A protein and the small-molecule ligand that binds it are described below.
Small molecule (SMILES): CC(=O)N[C@H]1[C@H](O[C@H]2[C@H](O)[C@@H](NC(C)=O)CO[C@@H]2CO)O[C@H](CO)[C@@H](O[C@@H]2O[C@H](CO)[C@@H](O)[C@H](O)[C@@H]2O)[C@@H]1O

Binding-site contacts:
Ligand atom C3 contacts residue ASN363 of chain 1.C at 3.4 Å.
Ligand atom C5 contacts residue ASN374 of chain 1.C at 3.7 Å.
Ligand atom C4 contacts residue ASN374 of chain 1.C at 4.3 Å.
Ligand atom O7 contacts residue GLN356 of chain 1.C at 2.4 Å (h-bond).
Ligand atom C7 contacts residue GLN356 of chain 1.C at 3.4 Å.
Ligand atom O3 contacts residue ASN363 of chain 1.C at 2.9 Å (h-bond).
Ligand atom C6 contacts residue ASN394 of chain 1.C at 3.4 Å.
Ligand atom O7 contacts residue ASN374 of chain 1.C at 4.2 Å.
Ligand atom C7 contacts residue GLN365 of chain 1.C at 3.5 Å.
Ligand atom O5 contacts residue TYR396 of chain 1.C at 3.3 Å.
Ligand atom C7 contacts residue ASN374 of chain 1.C at 4.1 Å.
Ligand atom C2 contacts residue GLN365 of chain 1.C at 4.1 Å.
Ligand atom O7 contacts residue ASN363 of chain 1.C at 3.6 Å (h-bond).
Ligand atom O6 contacts residue TYR396 of chain 1.C at 3.4 Å.
Ligand atom C5 contacts residue TYR396 of chain 1.C at 4.2 Å (hydrophobic).
Ligand atom C2 contacts residue ASN363 of chain 1.C at 3.5 Å.
Ligand atom N2 contacts residue ASN374 of chain 1.C at 3.4 Å (h-bond).
Ligand atom O7 contacts residue GLN365 of chain 1.C at 2.5 Å (h-bond).
Ligand atom C2 contacts residue ASN374 of chain 1.C at 2.6 Å.
Ligand atom C1 contacts residue ASN374 of chain 1.C at 1.5 Å.
Ligand atom C1 contacts residue TYR396 of chain 1.C at 3.7 Å (hydrophobic).
Ligand atom O3 contacts residue ASN374 of chain 1.C at 3.2 Å (h-bond).
Ligand atom C3 contacts residue ASN374 of chain 1.C at 3.8 Å.
Ligand atom C8 contacts residue GLN356 of chain 1.C at 3.6 Å.
Ligand atom O5 contacts residue ASN374 of chain 1.C at 2.5 Å (h-bond).
Ligand atom N2 contacts residue GLN365 of chain 1.C at 4.2 Å.
Ligand atom C8 contacts residue GLN365 of chain 1.C at 4.4 Å.
Ligand atom C7 contacts residue ASN363 of chain 1.C at 4.3 Å.
Ligand atom C6 contacts residue TYR396 of chain 1.C at 4.0 Å (hydrophobic).
Ligand atom N2 contacts residue ASN363 of chain 1.C at 4.3 Å.
Ligand atom O6 contacts residue ASN394 of chain 1.C at 3.2 Å (h-bond).

Sequence of chain 1.C:
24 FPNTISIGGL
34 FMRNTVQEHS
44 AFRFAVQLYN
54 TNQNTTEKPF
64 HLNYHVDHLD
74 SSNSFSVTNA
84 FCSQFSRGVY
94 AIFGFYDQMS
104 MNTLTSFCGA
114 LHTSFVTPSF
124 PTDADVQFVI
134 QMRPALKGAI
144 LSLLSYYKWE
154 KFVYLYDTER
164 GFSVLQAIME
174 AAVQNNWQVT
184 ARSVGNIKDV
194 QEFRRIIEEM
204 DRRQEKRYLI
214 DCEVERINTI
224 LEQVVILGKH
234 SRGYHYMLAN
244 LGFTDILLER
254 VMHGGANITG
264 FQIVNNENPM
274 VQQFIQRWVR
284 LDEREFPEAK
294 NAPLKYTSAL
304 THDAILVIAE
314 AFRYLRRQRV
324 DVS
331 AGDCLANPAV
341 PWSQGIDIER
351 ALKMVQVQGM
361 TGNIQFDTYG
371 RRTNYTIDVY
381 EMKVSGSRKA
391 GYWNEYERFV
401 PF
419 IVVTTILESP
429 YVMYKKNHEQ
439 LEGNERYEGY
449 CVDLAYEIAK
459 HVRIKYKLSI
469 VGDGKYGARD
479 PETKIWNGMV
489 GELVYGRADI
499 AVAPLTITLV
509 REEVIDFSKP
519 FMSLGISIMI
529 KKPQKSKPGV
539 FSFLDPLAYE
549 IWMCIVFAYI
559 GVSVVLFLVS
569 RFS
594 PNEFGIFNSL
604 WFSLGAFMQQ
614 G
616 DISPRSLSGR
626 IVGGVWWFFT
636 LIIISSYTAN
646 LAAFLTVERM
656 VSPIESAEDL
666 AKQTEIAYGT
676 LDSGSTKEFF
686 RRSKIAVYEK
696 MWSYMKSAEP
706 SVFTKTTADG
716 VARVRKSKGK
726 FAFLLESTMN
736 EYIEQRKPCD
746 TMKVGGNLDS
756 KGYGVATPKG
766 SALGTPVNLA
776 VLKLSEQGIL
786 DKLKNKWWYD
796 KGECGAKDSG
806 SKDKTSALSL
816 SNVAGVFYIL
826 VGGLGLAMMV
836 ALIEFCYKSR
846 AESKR